Binding-site contacts:
Ligand atom C9 contacts residue GLY125 of chain 1.A at 4.3 Å.
Ligand atom N7 contacts residue HIS449 of chain 1.A at 3.7 Å.
Ligand atom N7 contacts residue GLY125 of chain 1.A at 4.1 Å.
Ligand atom C1 contacts residue VAL236 of chain 1.A at 3.7 Å (hydrophobic).
Ligand atom C11 contacts residue HIS449 of chain 1.A at 3.4 Å.
Ligand atom C8 contacts residue GLY125 of chain 1.A at 4.0 Å.
Ligand atom C8 contacts residue GLY124 of chain 1.A at 4.4 Å.
Ligand atom C13 contacts residue LEU79 of chain 1.A at 3.4 Å (hydrophobic).
Ligand atom N7 contacts residue SER203 of chain 1.A at 2.9 Å (h-bond).
Ligand atom C3 contacts residue SER203 of chain 1.A at 3.9 Å.
Ligand atom C8 contacts residue HIS449 of chain 1.A at 3.8 Å.
Ligand atom C12 contacts residue PHE83 of chain 1.A at 3.5 Å (hydrophobic).
Ligand atom C12 contacts residue GLY124 of chain 1.A at 4.3 Å.
Ligand atom C13 contacts residue GLY124 of chain 1.A at 3.8 Å.
Ligand atom C11 contacts residue PHE83 of chain 1.A at 4.5 Å (hydrophobic).
Ligand atom C11 contacts residue GLY124 of chain 1.A at 3.8 Å.
Ligand atom C2 contacts residue SER203 of chain 1.A at 4.0 Å.
Ligand atom C6 contacts residue LEU300 of chain 1.A at 4.5 Å (hydrophobic).
Ligand atom C14 contacts residue LEU344 of chain 1.A at 3.9 Å (hydrophobic).
Ligand atom C13 contacts residue LEU344 of chain 1.A at 4.3 Å (hydrophobic).
Ligand atom C12 contacts residue LEU79 of chain 1.A at 3.8 Å (hydrophobic).
Ligand atom C12 contacts residue HIS449 of chain 1.A at 4.0 Å.
Ligand atom N15 contacts residue LEU286 of chain 1.A at 3.9 Å.
Ligand atom C5 contacts residue MET345 of chain 1.A at 4.4 Å (hydrophobic).
Ligand atom C12 contacts residue LEU340 of chain 1.A at 4.4 Å (hydrophobic).
Ligand atom C6 contacts residue VAL236 of chain 1.A at 3.9 Å (hydrophobic).
Ligand atom C8 contacts residue SER203 of chain 1.A at 3.5 Å.
Ligand atom N15 contacts residue MET345 of chain 1.A at 4.2 Å.
Ligand atom C11 contacts residue SER203 of chain 1.A at 3.1 Å.
Ligand atom C3 contacts residue GLY125 of chain 1.A at 4.4 Å.

The small molecule below binds the protein below.
Small molecule (SMILES): Nc1c2c(nc3ccccc13)CCCC2

Sequence of chain 1.A:
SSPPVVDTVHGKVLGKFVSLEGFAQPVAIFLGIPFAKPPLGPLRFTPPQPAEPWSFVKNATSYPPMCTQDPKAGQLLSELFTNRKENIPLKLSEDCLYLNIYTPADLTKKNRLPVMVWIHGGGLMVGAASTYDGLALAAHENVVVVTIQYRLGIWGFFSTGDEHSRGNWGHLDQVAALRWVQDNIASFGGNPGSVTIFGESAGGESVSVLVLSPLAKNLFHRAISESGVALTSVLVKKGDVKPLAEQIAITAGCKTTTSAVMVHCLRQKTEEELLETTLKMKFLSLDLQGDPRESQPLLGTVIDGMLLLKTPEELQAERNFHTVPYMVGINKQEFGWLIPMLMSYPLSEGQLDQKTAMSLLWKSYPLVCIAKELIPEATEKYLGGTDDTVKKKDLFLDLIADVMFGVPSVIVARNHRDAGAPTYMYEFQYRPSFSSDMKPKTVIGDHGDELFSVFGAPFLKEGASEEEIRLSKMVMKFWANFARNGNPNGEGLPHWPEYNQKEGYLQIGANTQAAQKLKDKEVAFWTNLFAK